Sequence of chain 9.A:
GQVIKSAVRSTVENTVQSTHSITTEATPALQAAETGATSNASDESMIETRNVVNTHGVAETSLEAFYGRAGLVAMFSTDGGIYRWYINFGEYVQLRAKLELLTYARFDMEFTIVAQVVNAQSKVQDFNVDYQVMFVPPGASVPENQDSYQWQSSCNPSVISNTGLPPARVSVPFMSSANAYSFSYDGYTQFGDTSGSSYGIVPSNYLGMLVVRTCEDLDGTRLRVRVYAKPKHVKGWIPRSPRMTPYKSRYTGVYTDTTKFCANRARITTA

Sequence of chain 9.C:
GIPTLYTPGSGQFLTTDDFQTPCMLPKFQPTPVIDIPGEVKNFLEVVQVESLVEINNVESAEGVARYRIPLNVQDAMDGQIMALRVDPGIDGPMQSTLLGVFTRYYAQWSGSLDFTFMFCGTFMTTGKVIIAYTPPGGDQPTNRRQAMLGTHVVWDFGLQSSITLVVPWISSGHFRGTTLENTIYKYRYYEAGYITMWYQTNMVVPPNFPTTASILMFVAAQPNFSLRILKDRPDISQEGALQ

A small-molecule ligand and the protein it binds are described below.
Small molecule (SMILES): N[C@@H](CS)C(=O)O

Binding-site contacts:
Ligand atom N contacts residue GLY1 of chain 9.P at 2.9 Å (h-bond).
Ligand atom N contacts residue THR248 of chain 9.A at 4.1 Å.
Ligand atom O contacts residue ARG233 of chain 9.C at 4.1 Å.
Ligand atom C contacts residue ASP235 of chain 9.C at 4.3 Å.
Ligand atom O contacts residue GLY1 of chain 9.P at 2.2 Å (h-bond).
Ligand atom SG contacts residue MET247 of chain 9.A at 3.4 Å.
Ligand atom CA contacts residue ASP235 of chain 9.C at 4.0 Å.
Ligand atom SG contacts residue THR248 of chain 9.A at 3.2 Å (h-bond).
Ligand atom SG contacts residue PRO249 of chain 9.A at 3.6 Å.
Ligand atom N contacts residue PRO249 of chain 9.A at 3.5 Å.
Ligand atom O contacts residue MET247 of chain 9.A at 3.8 Å.
Ligand atom C contacts residue GLY1 of chain 9.P at 1.3 Å.
Ligand atom CA contacts residue MET247 of chain 9.A at 4.2 Å (hydrophobic).
Ligand atom CB contacts residue ASP235 of chain 9.C at 2.8 Å.
Ligand atom C contacts residue MET247 of chain 9.A at 3.7 Å (hydrophobic).
Ligand atom N contacts residue MET247 of chain 9.A at 3.8 Å.
Ligand atom SG contacts residue ILE236 of chain 9.C at 4.3 Å.
Ligand atom CA contacts residue GLY1 of chain 9.P at 2.4 Å.
Ligand atom CB contacts residue PRO249 of chain 9.A at 4.3 Å (hydrophobic).
Ligand atom CB contacts residue GLY1 of chain 9.P at 3.7 Å.
Ligand atom O contacts residue ASP235 of chain 9.C at 3.4 Å.
Ligand atom SG contacts residue GLY1 of chain 9.P at 4.4 Å.
Ligand atom SG contacts residue ASP235 of chain 9.C at 3.7 Å.
Ligand atom CB contacts residue THR248 of chain 9.A at 4.5 Å.